This small molecule binds to this protein.
Small molecule (SMILES): CC(=O)N[C@@H]1[C@@H](O)[C@H](O)[C@@H](CO)O[C@H]1O

Sequence of chain 1.A:
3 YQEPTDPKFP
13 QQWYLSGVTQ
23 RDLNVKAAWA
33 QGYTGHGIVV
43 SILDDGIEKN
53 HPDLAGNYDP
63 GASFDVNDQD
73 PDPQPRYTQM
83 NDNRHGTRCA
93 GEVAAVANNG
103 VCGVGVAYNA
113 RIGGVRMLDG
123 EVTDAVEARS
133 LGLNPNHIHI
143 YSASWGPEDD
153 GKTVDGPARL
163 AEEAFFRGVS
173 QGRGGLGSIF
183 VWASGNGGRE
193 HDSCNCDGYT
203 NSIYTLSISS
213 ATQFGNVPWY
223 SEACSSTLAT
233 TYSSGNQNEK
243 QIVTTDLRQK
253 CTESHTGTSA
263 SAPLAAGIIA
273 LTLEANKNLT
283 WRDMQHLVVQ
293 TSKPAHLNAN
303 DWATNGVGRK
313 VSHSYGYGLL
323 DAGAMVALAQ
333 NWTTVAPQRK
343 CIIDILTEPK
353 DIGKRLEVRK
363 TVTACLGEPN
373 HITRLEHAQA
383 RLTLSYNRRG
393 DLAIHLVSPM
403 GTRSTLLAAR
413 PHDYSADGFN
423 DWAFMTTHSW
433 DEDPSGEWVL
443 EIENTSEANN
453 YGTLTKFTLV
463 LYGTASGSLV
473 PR

Binding-site contacts:
Ligand atom C8 contacts residue ASN280 of chain 1.A at 4.4 Å.
Ligand atom O6 contacts residue THR336 of chain 1.A at 3.3 Å (h-bond).
Ligand atom C3 contacts residue ASN280 of chain 1.A at 3.8 Å.
Ligand atom N2 contacts residue ASN280 of chain 1.A at 2.9 Å (h-bond).
Ligand atom C5 contacts residue ASN280 of chain 1.A at 3.6 Å.
Ligand atom O5 contacts residue THR336 of chain 1.A at 3.6 Å (h-bond).
Ligand atom C4 contacts residue ASN280 of chain 1.A at 4.2 Å.
Ligand atom C5 contacts residue THR336 of chain 1.A at 4.4 Å.
Ligand atom C6 contacts residue THR336 of chain 1.A at 3.9 Å.
Ligand atom C2 contacts residue ASN280 of chain 1.A at 2.4 Å.
Ligand atom C7 contacts residue ASN280 of chain 1.A at 3.2 Å.
Ligand atom O5 contacts residue ASN280 of chain 1.A at 2.3 Å (h-bond).
Ligand atom C1 contacts residue ASN280 of chain 1.A at 1.4 Å.
Ligand atom O7 contacts residue ASN280 of chain 1.A at 3.2 Å (h-bond).